The small molecule below binds the protein below.
Small molecule (SMILES): O=C(O)[C@@H]1CCCN1

Sequence of chain 1.A:
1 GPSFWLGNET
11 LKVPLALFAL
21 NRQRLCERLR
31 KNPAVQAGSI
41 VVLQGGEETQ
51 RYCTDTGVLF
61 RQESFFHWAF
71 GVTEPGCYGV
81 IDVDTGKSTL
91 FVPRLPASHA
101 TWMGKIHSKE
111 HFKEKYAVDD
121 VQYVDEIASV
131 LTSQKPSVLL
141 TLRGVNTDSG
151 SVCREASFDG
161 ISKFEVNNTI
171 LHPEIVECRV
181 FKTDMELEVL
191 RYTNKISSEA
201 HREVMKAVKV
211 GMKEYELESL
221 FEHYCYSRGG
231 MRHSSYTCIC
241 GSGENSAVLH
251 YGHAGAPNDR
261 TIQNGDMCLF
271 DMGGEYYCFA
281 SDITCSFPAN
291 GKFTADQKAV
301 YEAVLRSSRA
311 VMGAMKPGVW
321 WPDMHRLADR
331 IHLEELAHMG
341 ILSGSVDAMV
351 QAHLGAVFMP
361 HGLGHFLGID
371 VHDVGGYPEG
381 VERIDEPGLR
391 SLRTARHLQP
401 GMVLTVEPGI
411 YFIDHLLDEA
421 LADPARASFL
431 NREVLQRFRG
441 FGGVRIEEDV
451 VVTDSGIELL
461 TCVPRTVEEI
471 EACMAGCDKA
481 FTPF

Sequence of chain 1.B:
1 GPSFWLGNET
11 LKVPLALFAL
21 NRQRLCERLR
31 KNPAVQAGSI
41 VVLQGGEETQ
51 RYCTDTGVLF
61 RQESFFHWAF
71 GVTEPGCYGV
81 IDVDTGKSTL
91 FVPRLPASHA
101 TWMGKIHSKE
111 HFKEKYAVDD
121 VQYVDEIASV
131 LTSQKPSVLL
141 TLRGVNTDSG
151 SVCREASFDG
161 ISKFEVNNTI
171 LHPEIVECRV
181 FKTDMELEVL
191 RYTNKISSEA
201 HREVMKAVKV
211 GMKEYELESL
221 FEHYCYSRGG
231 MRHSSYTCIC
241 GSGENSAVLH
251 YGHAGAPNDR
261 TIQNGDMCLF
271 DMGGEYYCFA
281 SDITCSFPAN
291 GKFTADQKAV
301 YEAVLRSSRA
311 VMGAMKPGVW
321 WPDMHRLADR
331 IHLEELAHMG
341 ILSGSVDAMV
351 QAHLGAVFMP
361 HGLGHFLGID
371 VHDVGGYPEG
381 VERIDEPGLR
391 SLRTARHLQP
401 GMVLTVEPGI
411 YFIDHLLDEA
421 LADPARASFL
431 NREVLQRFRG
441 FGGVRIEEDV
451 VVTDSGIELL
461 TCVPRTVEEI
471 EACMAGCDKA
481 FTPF

Binding-site contacts:
Ligand atom N contacts residue ASP271 of chain 1.A at 4.2 Å.
Ligand atom C contacts residue ARG393 of chain 1.A at 3.6 Å.
Ligand atom C contacts residue TRP102 of chain 1.B at 4.2 Å (hydrophobic).
Ligand atom CD contacts residue ARG445 of chain 1.A at 3.8 Å.
Ligand atom N contacts residue GLY1 of chain 1.E at 1.3 Å.
Ligand atom N contacts residue HIS250 of chain 1.A at 3.6 Å.
Ligand atom CB contacts residue GLY1 of chain 1.E at 3.6 Å.
Ligand atom OXT contacts residue GLY1 of chain 1.E at 3.2 Å.
Ligand atom C contacts residue HIS372 of chain 1.A at 3.7 Å.
Ligand atom O contacts residue HIS365 of chain 1.A at 4.1 Å.
Ligand atom OXT contacts residue TRP102 of chain 1.B at 3.8 Å.
Ligand atom CA contacts residue GLY1 of chain 1.E at 2.5 Å.
Ligand atom CB contacts residue HIS361 of chain 1.A at 3.7 Å.
Ligand atom CB contacts residue GLU407 of chain 1.A at 3.6 Å.
Ligand atom OXT contacts residue HIS372 of chain 1.A at 3.3 Å.
Ligand atom CD contacts residue HIS250 of chain 1.A at 3.5 Å.
Ligand atom CG contacts residue ARG445 of chain 1.A at 3.6 Å.
Ligand atom N contacts residue GLU407 of chain 1.A at 3.7 Å.
Ligand atom O contacts residue HIS372 of chain 1.A at 4.0 Å.
Ligand atom OXT contacts residue HIS250 of chain 1.A at 2.9 Å (h-bond).
Ligand atom CA contacts residue HIS250 of chain 1.A at 4.2 Å.
Ligand atom C contacts residue GLY1 of chain 1.E at 3.1 Å.
Ligand atom CG contacts residue GLY1 of chain 1.E at 3.6 Å.
Ligand atom CG contacts residue GLU407 of chain 1.A at 3.6 Å.
Ligand atom N contacts residue NA1 of chain 1.C at 3.9 Å.
Ligand atom CD contacts residue ASP271 of chain 1.A at 3.8 Å.
Ligand atom CD contacts residue LEU249 of chain 1.A at 3.6 Å (hydrophobic).
Ligand atom CD contacts residue GLU407 of chain 1.A at 4.0 Å.
Ligand atom CD contacts residue NA1 of chain 1.D at 3.6 Å.
Ligand atom N contacts residue NA1 of chain 1.D at 3.1 Å (h-bond).
Ligand atom CD contacts residue GLY1 of chain 1.E at 2.5 Å.
Ligand atom O contacts residue ARG393 of chain 1.A at 2.9 Å (salt-bridge).
Ligand atom O contacts residue GLY1 of chain 1.E at 3.9 Å.
Ligand atom CG contacts residue HIS361 of chain 1.A at 4.2 Å.
Ligand atom CA contacts residue GLU407 of chain 1.A at 3.5 Å.
Ligand atom CG contacts residue NA1 of chain 1.D at 4.0 Å.
Ligand atom CA contacts residue NA1 of chain 1.C at 4.0 Å.
Ligand atom OXT contacts residue ARG393 of chain 1.A at 2.9 Å (salt-bridge).
Ligand atom C contacts residue HIS250 of chain 1.A at 3.9 Å.
Ligand atom CA contacts residue NA1 of chain 1.D at 3.8 Å.